Binding-site contacts:
Ligand atom C11 contacts residue VAL71 of chain 1.N at 3.8 Å (hydrophobic).
Ligand atom C42 contacts residue PRO125 of chain 1.N at 3.9 Å (hydrophobic).
Ligand atom C9 contacts residue VAL71 of chain 1.N at 4.0 Å (hydrophobic).
Ligand atom O3 contacts residue GLY69 of chain 1.N at 3.1 Å (h-bond).
Ligand atom C9 contacts residue GLY69 of chain 1.N at 2.9 Å.
Ligand atom O27 contacts residue GLY127 of chain 1.N at 4.0 Å.
Ligand atom C6 contacts residue SER98 of chain 1.N at 3.3 Å.
Ligand atom O10 contacts residue MET99 of chain 1.N at 3.8 Å.
Ligand atom O19 contacts residue VAL71 of chain 1.N at 3.0 Å (h-bond).
Ligand atom N13 contacts residue VAL71 of chain 1.N at 4.0 Å.
Ligand atom C4 contacts residue SER98 of chain 1.N at 2.4 Å.
Ligand atom C18 contacts residue LEU126 of chain 1.N at 3.7 Å (hydrophobic).
Ligand atom O3 contacts residue SER98 of chain 1.N at 2.2 Å (h-bond).
Ligand atom C24 contacts residue HIS142 of chain 1.N at 4.0 Å.
Ligand atom N13 contacts residue GLY69 of chain 1.N at 2.9 Å (h-bond).
Ligand atom O3 contacts residue GLY68 of chain 1.N at 3.4 Å.
Ligand atom O10 contacts residue VAL71 of chain 1.N at 3.2 Å.
Ligand atom C5 contacts residue GLY69 of chain 1.N at 3.9 Å.
Ligand atom C11 contacts residue GLY69 of chain 1.N at 3.4 Å.
Ligand atom C1 contacts residue MET99 of chain 1.N at 3.2 Å (hydrophobic).
Ligand atom O10 contacts residue SER98 of chain 1.N at 3.6 Å (h-bond).
Ligand atom C22 contacts residue LEU126 of chain 1.N at 3.9 Å (hydrophobic).
Ligand atom C23 contacts residue LEU126 of chain 1.N at 3.6 Å (hydrophobic).
Ligand atom C5 contacts residue SER98 of chain 1.N at 3.4 Å.
Ligand atom C7 contacts residue GLY69 of chain 1.N at 3.0 Å.
Ligand atom C23 contacts residue VAL71 of chain 1.N at 3.7 Å (hydrophobic).
Ligand atom C42 contacts residue ILE143 of chain 1.N at 4.0 Å (hydrophobic).
Ligand atom O10 contacts residue GLY69 of chain 1.N at 3.7 Å.
Ligand atom C6 contacts residue HIS123 of chain 1.N at 3.6 Å.
Ligand atom C11 contacts residue LEU126 of chain 1.N at 4.0 Å (hydrophobic).
Ligand atom C42 contacts residue THR146 of chain 1.N at 3.7 Å.
Ligand atom O3 contacts residue MET99 of chain 1.N at 2.7 Å (h-bond).
Ligand atom N20 contacts residue LEU126 of chain 1.N at 3.2 Å (h-bond).
Ligand atom O12 contacts residue PRO125 of chain 1.N at 3.3 Å.
Ligand atom O12 contacts residue LEU126 of chain 1.N at 2.9 Å (h-bond).
Ligand atom C9 contacts residue SER98 of chain 1.N at 3.5 Å.
Ligand atom C14 contacts residue LEU126 of chain 1.N at 3.4 Å (hydrophobic).
Ligand atom O19 contacts residue SER70 of chain 1.N at 3.8 Å.
Ligand atom C1 contacts residue SER98 of chain 1.N at 1.3 Å.
Ligand atom C4 contacts residue GLY69 of chain 1.N at 3.9 Å.

Sequence of chain 1.N:
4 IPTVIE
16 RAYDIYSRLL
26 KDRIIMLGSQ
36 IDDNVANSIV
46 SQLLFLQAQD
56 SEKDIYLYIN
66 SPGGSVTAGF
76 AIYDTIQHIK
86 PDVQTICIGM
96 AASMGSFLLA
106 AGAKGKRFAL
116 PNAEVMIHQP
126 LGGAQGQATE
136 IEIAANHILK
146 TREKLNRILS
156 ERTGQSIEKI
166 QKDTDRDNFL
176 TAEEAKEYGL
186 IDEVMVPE

The small molecule below binds the protein below.
Small molecule (SMILES): CC[C@H](C)[C@H](NC(=O)[C@@H](NC(=O)[C@H](O)[C@@H](C=O)C(C)C)C(C)C)C(=O)O